Binding-site contacts:
Ligand atom FB7 contacts residue LEU87 of chain 1.B at 3.9 Å.
Ligand atom ND3 contacts residue VAL39 of chain 1.B at 3.6 Å.
Ligand atom NC7 contacts residue GLN29 of chain 1.F at 3.4 Å (h-bond).
Ligand atom CA2 contacts residue SER33 of chain 1.B at 3.6 Å.
Ligand atom FB7 contacts residue LEU105 of chain 1.B at 3.1 Å.
Ligand atom CB5 contacts residue LYS54 of chain 1.B at 3.9 Å.
Ligand atom CB2 contacts residue LEU105 of chain 1.B at 3.9 Å (hydrophobic).
Ligand atom CC1 contacts residue ALA52 of chain 1.B at 3.8 Å (hydrophobic).
Ligand atom NC7 contacts residue LEU109 of chain 1.B at 3.3 Å.
Ligand atom CB1 contacts residue ALA52 of chain 1.B at 3.7 Å (hydrophobic).
Ligand atom CA4 contacts residue ASP113 of chain 1.B at 3.4 Å.
Ligand atom CD2 contacts residue LEU168 of chain 1.B at 3.6 Å (hydrophobic).
Ligand atom CC4 contacts residue ALA52 of chain 1.B at 3.7 Å (hydrophobic).
Ligand atom ND3 contacts residue LEU168 of chain 1.B at 3.6 Å.
Ligand atom CC6 contacts residue MET110 of chain 1.B at 3.6 Å (hydrophobic).
Ligand atom CB2 contacts residue THR107 of chain 1.B at 3.4 Å.
Ligand atom FB7 contacts residue VAL106 of chain 1.B at 3.8 Å.
Ligand atom NC5 contacts residue ALA52 of chain 1.B at 3.5 Å.
Ligand atom CA1 contacts residue SER33 of chain 1.B at 3.6 Å.
Ligand atom CD2 contacts residue GLY34 of chain 1.B at 3.9 Å.
Ligand atom ND1 contacts residue LEU168 of chain 1.B at 3.9 Å.
Ligand atom CC6 contacts residue THR107 of chain 1.B at 4.0 Å.
Ligand atom CA4 contacts residue SER155 of chain 1.B at 3.4 Å.
Ligand atom CD4 contacts residue VAL39 of chain 1.B at 3.7 Å (hydrophobic).
Ligand atom CC6 contacts residue HIS108 of chain 1.B at 3.6 Å.
Ligand atom CC4 contacts residue MET110 of chain 1.B at 3.4 Å (hydrophobic).
Ligand atom NC5 contacts residue MET110 of chain 1.B at 3.0 Å (h-bond).
Ligand atom CD2 contacts residue VAL39 of chain 1.B at 4.0 Å (hydrophobic).
Ligand atom NA3 contacts residue ASP113 of chain 1.B at 3.3 Å (salt-bridge).
Ligand atom NC3 contacts residue VAL39 of chain 1.B at 3.9 Å.
Ligand atom CB1 contacts residue VAL39 of chain 1.B at 3.8 Å (hydrophobic).
Ligand atom NC7 contacts residue VAL31 of chain 1.B at 3.9 Å.
Ligand atom CB1 contacts residue THR107 of chain 1.B at 3.8 Å.
Ligand atom CC4 contacts residue LEU109 of chain 1.B at 3.9 Å (hydrophobic).
Ligand atom CB3 contacts residue THR107 of chain 1.B at 3.9 Å.
Ligand atom CC6 contacts residue ALA52 of chain 1.B at 3.5 Å (hydrophobic).
Ligand atom CB2 contacts residue ALA52 of chain 1.B at 3.6 Å (hydrophobic).
Ligand atom NC7 contacts residue MET110 of chain 1.B at 2.8 Å (h-bond).
Ligand atom NC5 contacts residue LEU109 of chain 1.B at 3.8 Å.
Ligand atom CB2 contacts residue LYS54 of chain 1.B at 3.9 Å.

Sequence of chain 1.B:
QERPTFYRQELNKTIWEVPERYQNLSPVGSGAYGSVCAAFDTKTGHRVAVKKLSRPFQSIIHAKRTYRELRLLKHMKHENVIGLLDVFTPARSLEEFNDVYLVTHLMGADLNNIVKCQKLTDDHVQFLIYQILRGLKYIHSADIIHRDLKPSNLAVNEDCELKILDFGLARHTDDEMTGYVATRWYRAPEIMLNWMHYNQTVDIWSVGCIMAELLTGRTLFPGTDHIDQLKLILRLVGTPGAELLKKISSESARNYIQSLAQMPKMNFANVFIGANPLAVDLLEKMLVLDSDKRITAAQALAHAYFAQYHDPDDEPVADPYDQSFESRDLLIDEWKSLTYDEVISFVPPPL

This protein binds this small molecule.
Small molecule (SMILES): Nc1nccc(-c2c(-c3ccc(F)cc3)ncn2C2CCNCC2)n1

Sequence of chain 1.F:
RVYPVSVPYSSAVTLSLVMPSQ